Sequence of chain 1.A:
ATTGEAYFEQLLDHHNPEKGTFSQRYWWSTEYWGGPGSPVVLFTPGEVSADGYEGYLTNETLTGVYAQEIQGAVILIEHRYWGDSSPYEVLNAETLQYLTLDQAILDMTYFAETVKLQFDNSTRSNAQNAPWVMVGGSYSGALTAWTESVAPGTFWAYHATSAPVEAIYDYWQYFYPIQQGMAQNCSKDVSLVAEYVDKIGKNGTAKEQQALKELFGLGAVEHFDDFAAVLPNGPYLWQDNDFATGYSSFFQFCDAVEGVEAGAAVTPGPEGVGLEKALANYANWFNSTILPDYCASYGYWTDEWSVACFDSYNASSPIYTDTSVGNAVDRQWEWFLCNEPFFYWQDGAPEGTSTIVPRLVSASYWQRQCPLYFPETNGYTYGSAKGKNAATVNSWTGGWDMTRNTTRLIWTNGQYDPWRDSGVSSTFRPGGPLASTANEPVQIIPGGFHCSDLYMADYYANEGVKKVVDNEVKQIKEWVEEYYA

This protein binds this small molecule.
Small molecule (SMILES): CC(=O)N[C@H]1[C@@H](O[C@H]2[C@H](O)[C@@H](NC(C)=O)CO[C@@H]2CO)O[C@H](CO)[C@@H](O)[C@@H]1O

Binding-site contacts:
Ligand atom C8 contacts residue ASN314 of chain 1.A at 4.5 Å.
Ligand atom O5 contacts residue SER317 of chain 1.A at 3.7 Å.
Ligand atom C7 contacts residue ASN314 of chain 1.A at 3.4 Å.
Ligand atom O7 contacts residue ASN314 of chain 1.A at 3.5 Å (h-bond).
Ligand atom C5 contacts residue SER316 of chain 1.A at 4.0 Å.
Ligand atom C6 contacts residue SER317 of chain 1.A at 4.4 Å.
Ligand atom N2 contacts residue ASN314 of chain 1.A at 2.9 Å (h-bond).
Ligand atom C6 contacts residue PRO318 of chain 1.A at 4.0 Å (hydrophobic).
Ligand atom C3 contacts residue ASN314 of chain 1.A at 3.8 Å.
Ligand atom O6 contacts residue SER317 of chain 1.A at 4.5 Å.
Ligand atom C1 contacts residue ASN314 of chain 1.A at 1.4 Å.
Ligand atom O7 contacts residue ASP311 of chain 1.A at 4.0 Å.
Ligand atom C1 contacts residue SER316 of chain 1.A at 4.2 Å.
Ligand atom O6 contacts residue SER316 of chain 1.A at 4.2 Å.
Ligand atom O5 contacts residue SER316 of chain 1.A at 3.8 Å.
Ligand atom C1 contacts residue SER317 of chain 1.A at 4.3 Å.
Ligand atom C5 contacts residue ASN314 of chain 1.A at 3.7 Å.
Ligand atom O5 contacts residue ASN314 of chain 1.A at 2.4 Å (h-bond).
Ligand atom O6 contacts residue PRO318 of chain 1.A at 3.4 Å.
Ligand atom C2 contacts residue ASN314 of chain 1.A at 2.4 Å.
Ligand atom C4 contacts residue ASN314 of chain 1.A at 4.2 Å.
Ligand atom C6 contacts residue SER316 of chain 1.A at 3.5 Å.